The protein below binds the small molecule below.
Small molecule (SMILES): O=c1cc[nH]c(=O)[nH]1

Binding-site contacts:
Ligand atom C2 contacts residue GLY103 of chain 1.F at 3.5 Å.
Ligand atom C6 contacts residue GOL1 of chain 1.GA at 3.6 Å.
Ligand atom C6 contacts residue ILE227 of chain 1.F at 3.8 Å (hydrophobic).
Ligand atom N1 contacts residue ILE228 of chain 1.F at 4.1 Å.
Ligand atom C4 contacts residue GOL1 of chain 1.GA at 3.4 Å.
Ligand atom C6 contacts residue GLY103 of chain 1.F at 4.0 Å.
Ligand atom C5 contacts residue GOL1 of chain 1.GA at 2.6 Å.
Ligand atom C5 contacts residue THR102 of chain 1.F at 4.3 Å.
Ligand atom C6 contacts residue THR102 of chain 1.F at 3.9 Å.
Ligand atom C2 contacts residue ILE228 of chain 1.F at 4.3 Å (hydrophobic).
Ligand atom O4 contacts residue MSE204 of chain 1.F at 3.7 Å.
Ligand atom O4 contacts residue GOL1 of chain 1.GA at 3.4 Å (h-bond).
Ligand atom O2 contacts residue GLN173 of chain 1.F at 3.7 Å.
Ligand atom C2 contacts residue PHE169 of chain 1.F at 4.0 Å (hydrophobic).
Ligand atom N3 contacts residue GLY103 of chain 1.F at 4.0 Å.
Ligand atom C6 contacts residue THR101 of chain 1.F at 4.0 Å.
Ligand atom O4 contacts residue PHE169 of chain 1.F at 4.0 Å.
Ligand atom O4 contacts residue GLN173 of chain 1.F at 3.0 Å (h-bond).
Ligand atom C4 contacts residue GLU203 of chain 1.F at 4.1 Å.
Ligand atom N1 contacts residue THR102 of chain 1.F at 3.7 Å.
Ligand atom O2 contacts residue ARG175 of chain 1.F at 3.0 Å (salt-bridge).
Ligand atom O2 contacts residue GLY103 of chain 1.F at 3.4 Å.
Ligand atom O4 contacts residue PHE202 of chain 1.F at 4.0 Å.
Ligand atom N3 contacts residue ARG175 of chain 1.F at 4.1 Å.
Ligand atom C2 contacts residue GLN173 of chain 1.F at 3.8 Å.
Ligand atom C4 contacts residue PHE202 of chain 1.F at 3.9 Å (hydrophobic).
Ligand atom C5 contacts residue THR101 of chain 1.F at 3.9 Å.
Ligand atom C5 contacts residue PHE169 of chain 1.F at 4.2 Å (hydrophobic).
Ligand atom N3 contacts residue GLN173 of chain 1.F at 2.9 Å (h-bond).
Ligand atom C4 contacts residue PHE169 of chain 1.F at 4.0 Å (hydrophobic).
Ligand atom N1 contacts residue PHE169 of chain 1.F at 4.3 Å.
Ligand atom N3 contacts residue PHE202 of chain 1.F at 3.9 Å.
Ligand atom N1 contacts residue GLY103 of chain 1.F at 3.5 Å (h-bond).
Ligand atom N1 contacts residue ILE227 of chain 1.F at 3.9 Å.
Ligand atom O2 contacts residue ILE228 of chain 1.F at 3.6 Å.
Ligand atom N3 contacts residue PHE169 of chain 1.F at 3.9 Å.
Ligand atom C4 contacts residue GLN173 of chain 1.F at 3.7 Å.
Ligand atom C2 contacts residue THR102 of chain 1.F at 4.1 Å.
Ligand atom O4 contacts residue GLU203 of chain 1.F at 3.4 Å.
Ligand atom C2 contacts residue ARG175 of chain 1.F at 3.8 Å.

Sequence of chain 1.F:
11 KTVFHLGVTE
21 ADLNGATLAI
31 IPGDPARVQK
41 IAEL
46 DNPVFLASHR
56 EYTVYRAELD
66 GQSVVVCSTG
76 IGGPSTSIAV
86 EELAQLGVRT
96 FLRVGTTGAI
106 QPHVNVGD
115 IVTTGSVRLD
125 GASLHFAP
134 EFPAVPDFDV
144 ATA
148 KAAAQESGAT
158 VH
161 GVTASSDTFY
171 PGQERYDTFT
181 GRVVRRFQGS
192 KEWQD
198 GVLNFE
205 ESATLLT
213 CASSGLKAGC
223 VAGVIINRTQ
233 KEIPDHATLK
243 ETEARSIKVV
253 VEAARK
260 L